The small molecule below binds the protein below.
Small molecule (SMILES): CC(C)CC[C@@H](O)[C@](C)(O)[C@H]1CC[C@@]2(O)C3=CC(=O)[C@@H]4C[C@@H](O)[C@@H](O)C[C@]4(C)[C@H]3CC[C@]12C

Sequence of chain 1.A:
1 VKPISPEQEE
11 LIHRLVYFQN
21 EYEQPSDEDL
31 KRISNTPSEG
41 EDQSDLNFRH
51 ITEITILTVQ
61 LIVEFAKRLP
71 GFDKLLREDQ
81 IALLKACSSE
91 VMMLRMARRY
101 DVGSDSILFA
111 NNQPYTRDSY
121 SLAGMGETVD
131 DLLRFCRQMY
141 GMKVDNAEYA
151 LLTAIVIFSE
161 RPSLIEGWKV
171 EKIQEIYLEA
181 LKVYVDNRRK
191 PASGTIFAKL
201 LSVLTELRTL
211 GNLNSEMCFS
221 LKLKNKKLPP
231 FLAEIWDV

Binding-site contacts:
Ligand atom C4 contacts residue THR58 of chain 1.A at 3.6 Å.
Ligand atom C15 contacts residue PHE109 of chain 1.A at 3.5 Å (hydrophobic).
Ligand atom C6 contacts residue ALA110 of chain 1.A at 3.8 Å (hydrophobic).
Ligand atom C17 contacts residue THR55 of chain 1.A at 3.8 Å.
Ligand atom C3 contacts residue THR58 of chain 1.A at 3.9 Å.
Ligand atom O3 contacts residue PRO25 of chain 1.A at 3.7 Å.
Ligand atom C21 contacts residue MET96 of chain 1.A at 3.8 Å (hydrophobic).
Ligand atom C16 contacts residue ILE51 of chain 1.A at 3.7 Å (hydrophobic).
Ligand atom C16 contacts residue THR55 of chain 1.A at 3.3 Å.
Ligand atom C24 contacts residue ASN214 of chain 1.A at 3.9 Å.
Ligand atom O6 contacts residue ILE54 of chain 1.A at 3.2 Å.
Ligand atom O2 contacts residue ARG95 of chain 1.A at 2.9 Å (salt-bridge).
Ligand atom C27 contacts residue LEU228 of chain 1.A at 3.9 Å (hydrophobic).
Ligand atom C7 contacts residue PHE109 of chain 1.A at 3.9 Å (hydrophobic).
Ligand atom O6 contacts residue ALA110 of chain 1.A at 3.0 Å (h-bond).
Ligand atom C18 contacts residue TYR120 of chain 1.A at 3.4 Å (hydrophobic).
Ligand atom C26 contacts residue THR55 of chain 1.A at 3.4 Å.
Ligand atom O20 contacts residue TYR120 of chain 1.A at 2.8 Å (h-bond).
Ligand atom C8 contacts residue THR58 of chain 1.A at 3.9 Å.
Ligand atom C6 contacts residue ILE54 of chain 1.A at 3.6 Å (hydrophobic).
Ligand atom C16 contacts residue TYR120 of chain 1.A at 3.8 Å (hydrophobic).
Ligand atom C9 contacts residue THR58 of chain 1.A at 3.7 Å.
Ligand atom C3 contacts residue GLU23 of chain 1.A at 3.4 Å.
Ligand atom O14 contacts residue THR55 of chain 1.A at 3.0 Å (h-bond).
Ligand atom O6 contacts residue PHE109 of chain 1.A at 3.4 Å.
Ligand atom C7 contacts residue ILE54 of chain 1.A at 3.6 Å (hydrophobic).
Ligand atom O20 contacts residue MET96 of chain 1.A at 3.2 Å.
Ligand atom C12 contacts residue MET92 of chain 1.A at 3.6 Å (hydrophobic).
Ligand atom C15 contacts residue THR55 of chain 1.A at 3.7 Å.
Ligand atom O3 contacts residue GLN24 of chain 1.A at 3.9 Å.
Ligand atom O3 contacts residue GLU23 of chain 1.A at 2.5 Å (salt-bridge).
Ligand atom C27 contacts residue ASN214 of chain 1.A at 3.8 Å.
Ligand atom C23 contacts residue ASN214 of chain 1.A at 3.6 Å.
Ligand atom O22 contacts residue LEU132 of chain 1.A at 3.5 Å.
Ligand atom C2 contacts residue ARG95 of chain 1.A at 3.9 Å.
Ligand atom C11 contacts residue MET96 of chain 1.A at 3.8 Å (hydrophobic).
Ligand atom C12 contacts residue MET96 of chain 1.A at 3.9 Å (hydrophobic).
Ligand atom O14 contacts residue THR58 of chain 1.A at 3.4 Å (h-bond).
Ligand atom C1 contacts residue ARG95 of chain 1.A at 3.9 Å.
Ligand atom O2 contacts residue GLU23 of chain 1.A at 3.3 Å (salt-bridge).